Sequence of chain 1.A:
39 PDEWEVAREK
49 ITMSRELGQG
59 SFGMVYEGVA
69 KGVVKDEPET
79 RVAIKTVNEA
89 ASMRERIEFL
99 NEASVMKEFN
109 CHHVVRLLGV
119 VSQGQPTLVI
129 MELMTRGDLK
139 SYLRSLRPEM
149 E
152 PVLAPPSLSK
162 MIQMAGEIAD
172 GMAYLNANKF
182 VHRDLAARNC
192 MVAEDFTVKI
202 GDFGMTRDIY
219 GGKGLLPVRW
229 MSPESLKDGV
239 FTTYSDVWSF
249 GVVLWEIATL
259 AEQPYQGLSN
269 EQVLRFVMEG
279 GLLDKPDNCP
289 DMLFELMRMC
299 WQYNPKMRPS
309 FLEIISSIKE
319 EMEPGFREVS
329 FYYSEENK

Binding-site contacts:
Ligand atom C24 contacts residue GLY56 of chain 1.A at 3.5 Å.
Ligand atom C8 contacts residue MET132 of chain 1.A at 3.5 Å (hydrophobic).
Ligand atom C11 contacts residue ALA81 of chain 1.A at 3.9 Å (hydrophobic).
Ligand atom C13 contacts residue MET132 of chain 1.A at 4.0 Å (hydrophobic).
Ligand atom C13 contacts residue MET192 of chain 1.A at 3.9 Å (hydrophobic).
Ligand atom N17 contacts residue GLU130 of chain 1.A at 3.6 Å.
Ligand atom C4 contacts residue GLY56 of chain 1.A at 3.9 Å.
Ligand atom N12 contacts residue LEU55 of chain 1.A at 3.9 Å.
Ligand atom C8 contacts residue LEU55 of chain 1.A at 3.6 Å (hydrophobic).
Ligand atom N17 contacts residue MET132 of chain 1.A at 3.4 Å (h-bond).
Ligand atom O23 contacts residue GLY56 of chain 1.A at 3.7 Å.
Ligand atom C8 contacts residue GLY135 of chain 1.A at 3.6 Å.
Ligand atom C3 contacts residue LEU55 of chain 1.A at 3.8 Å (hydrophobic).
Ligand atom C16 contacts residue ALA81 of chain 1.A at 3.5 Å (hydrophobic).
Ligand atom N17 contacts residue ALA81 of chain 1.A at 3.5 Å.
Ligand atom C14 contacts residue MET192 of chain 1.A at 3.9 Å (hydrophobic).
Ligand atom C24 contacts residue LEU55 of chain 1.A at 2.9 Å (hydrophobic).
Ligand atom C7 contacts residue LEU55 of chain 1.A at 3.6 Å (hydrophobic).
Ligand atom O23 contacts residue LEU55 of chain 1.A at 3.6 Å.
Ligand atom C10 contacts residue MET192 of chain 1.A at 3.6 Å (hydrophobic).
Ligand atom O21 contacts residue GLY56 of chain 1.A at 3.4 Å.
Ligand atom C13 contacts residue LEU55 of chain 1.A at 3.7 Å (hydrophobic).
Ligand atom N9 contacts residue LEU55 of chain 1.A at 3.5 Å.
Ligand atom C5 contacts residue GLY56 of chain 1.A at 3.7 Å.
Ligand atom C8 contacts residue THR133 of chain 1.A at 3.8 Å.
Ligand atom O21 contacts residue GLN57 of chain 1.A at 3.6 Å.
Ligand atom C20 contacts residue THR133 of chain 1.A at 3.2 Å.
Ligand atom C15 contacts residue MET129 of chain 1.A at 3.9 Å (hydrophobic).
Ligand atom C22 contacts residue GLY56 of chain 1.A at 3.2 Å.
Ligand atom C4 contacts residue LEU55 of chain 1.A at 3.6 Å (hydrophobic).
Ligand atom C22 contacts residue GLN57 of chain 1.A at 3.2 Å.
Ligand atom C11 contacts residue MET192 of chain 1.A at 3.7 Å (hydrophobic).
Ligand atom N9 contacts residue THR133 of chain 1.A at 3.9 Å.
Ligand atom N12 contacts residue MET132 of chain 1.A at 3.0 Å (h-bond).
Ligand atom C16 contacts residue GLU130 of chain 1.A at 3.5 Å.
Ligand atom N12 contacts residue MET192 of chain 1.A at 3.9 Å.
Ligand atom C2 contacts residue LEU55 of chain 1.A at 3.9 Å (hydrophobic).
Ligand atom C20 contacts residue LEU55 of chain 1.A at 3.8 Å (hydrophobic).
Ligand atom C22 contacts residue VAL63 of chain 1.A at 3.9 Å (hydrophobic).
Ligand atom CL contacts residue LYS83 of chain 1.A at 3.4 Å.

The protein below binds the small molecule below.
Small molecule (SMILES): COc1cc2c(nc1OC)c(-c1cc3c(Cl)ccnc3[nH]1)cn2C